Binding-site contacts:
Ligand atom C2 contacts residue TYR36 of chain 1.R at 3.4 Å (hydrophobic).
Ligand atom O6 contacts residue PRO51 of chain 1.R at 3.1 Å.
Ligand atom C6 contacts residue GLN53 of chain 1.R at 3.9 Å.
Ligand atom C2 contacts residue CA1 of chain 1.CC at 3.9 Å.
Ligand atom C2 contacts residue GLN53 of chain 1.R at 3.5 Å.
Ligand atom C5 contacts residue GLN53 of chain 1.R at 4.0 Å.
Ligand atom C4 contacts residue ASP100 of chain 1.R at 3.6 Å.
Ligand atom C3 contacts residue CA1 of chain 1.CC at 3.4 Å.
Ligand atom O2 contacts residue TYR36 of chain 1.R at 4.0 Å.
Ligand atom C3 contacts residue ASN107 of chain 1.R at 4.0 Å.
Ligand atom C2 contacts residue ASN107 of chain 1.R at 3.7 Å.
Ligand atom O5 contacts residue HIS50 of chain 1.R at 3.3 Å (h-bond).
Ligand atom C6 contacts residue ASP100 of chain 1.R at 3.5 Å.
Ligand atom O6 contacts residue VAL101 of chain 1.R at 4.0 Å.
Ligand atom C4 contacts residue GLN53 of chain 1.R at 3.7 Å.
Ligand atom C3 contacts residue THR104 of chain 1.R at 4.1 Å.
Ligand atom O4 contacts residue THR104 of chain 1.R at 3.4 Å (h-bond).
Ligand atom C5 contacts residue GLN53 of chain 1.R at 3.6 Å.
Ligand atom O2 contacts residue GLN53 of chain 1.R at 2.9 Å (h-bond).
Ligand atom O4 contacts residue GLN53 of chain 1.R at 3.0 Å (h-bond).
Ligand atom C4 contacts residue CA1 of chain 1.CC at 3.4 Å.
Ligand atom O6 contacts residue HIS50 of chain 1.R at 3.0 Å (h-bond).
Ligand atom O5 contacts residue TYR36 of chain 1.R at 3.5 Å.
Ligand atom C6 contacts residue VAL101 of chain 1.R at 3.9 Å (hydrophobic).
Ligand atom C3 contacts residue TYR36 of chain 1.R at 3.9 Å (hydrophobic).
Ligand atom O3 contacts residue CA1 of chain 1.CC at 2.5 Å.
Ligand atom O4 contacts residue ASP100 of chain 1.R at 2.6 Å (salt-bridge).
Ligand atom O3 contacts residue TYR36 of chain 1.R at 3.5 Å (h-bond).
Ligand atom C1 contacts residue TYR36 of chain 1.R at 4.0 Å (hydrophobic).
Ligand atom O4 contacts residue CA1 of chain 1.CC at 2.5 Å.
Ligand atom O6 contacts residue GLN53 of chain 1.R at 2.9 Å (h-bond).
Ligand atom O3 contacts residue THR104 of chain 1.R at 3.3 Å (h-bond).
Ligand atom O3 contacts residue ASN107 of chain 1.R at 2.9 Å (h-bond).
Ligand atom C5 contacts residue HIS50 of chain 1.R at 4.0 Å.
Ligand atom C1 contacts residue GLN53 of chain 1.R at 4.0 Å.
Ligand atom C6 contacts residue HIS50 of chain 1.R at 3.8 Å.
Ligand atom O2 contacts residue ASN107 of chain 1.R at 3.1 Å (h-bond).
Ligand atom O2 contacts residue HIS50 of chain 1.R at 3.0 Å (h-bond).
Ligand atom O4 contacts residue TYR36 of chain 1.R at 3.1 Å (h-bond).
Ligand atom C4 contacts residue THR104 of chain 1.R at 3.4 Å.

Sequence of chain 1.R:
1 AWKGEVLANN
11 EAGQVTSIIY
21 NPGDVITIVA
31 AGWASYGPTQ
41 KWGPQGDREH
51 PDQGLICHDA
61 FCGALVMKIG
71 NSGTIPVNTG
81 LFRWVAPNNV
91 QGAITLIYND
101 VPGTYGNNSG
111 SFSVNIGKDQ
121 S

A small-molecule ligand and the protein it binds are described below.
Small molecule (SMILES): OC[C@H]1O[C@H](O[C@H]2[C@@H](O)[C@@H](CO)O[C@@H](O[C@H]3[C@H](O)[C@@H](O)[C@H](O)O[C@@H]3CO)[C@@H]2O)[C@H](O)[C@@H](O)[C@H]1O